Binding-site contacts:
Ligand atom C58 contacts residue TYR170 of chain 1.K at 3.1 Å (hydrophobic).
Ligand atom C31 contacts residue GLY47 of chain 1.K at 3.3 Å.
Ligand atom C39 contacts residue GLY47 of chain 1.K at 3.5 Å.
Ligand atom N41 contacts residue GLY47 of chain 1.K at 2.8 Å (h-bond).
Ligand atom C45 contacts residue THR45 of chain 1.K at 3.5 Å.
Ligand atom C23 contacts residue THR21 of chain 1.K at 3.6 Å.
Ligand atom C51 contacts residue THR1 of chain 1.K at 1.5 Å.
Ligand atom O9 contacts residue PRO127 of chain 1.L at 3.4 Å.
Ligand atom C16 contacts residue ARG101 of chain 1.L at 3.6 Å.
Ligand atom C12 contacts residue ASP126 of chain 1.L at 3.1 Å.
Ligand atom C5 contacts residue ALA22 of chain 1.K at 3.5 Å (hydrophobic).
Ligand atom O48 contacts residue THR1 of chain 1.K at 2.3 Å (h-bond).
Ligand atom C59 contacts residue MES1 of chain 1.HA at 3.5 Å.
Ligand atom O29 contacts residue ALA49 of chain 1.K at 3.0 Å (h-bond).
Ligand atom O60 contacts residue MES1 of chain 1.HA at 3.1 Å (h-bond).
Ligand atom C27 contacts residue ALA27 of chain 1.K at 3.2 Å (hydrophobic).
Ligand atom C51 contacts residue TYR170 of chain 1.K at 3.5 Å (hydrophobic).
Ligand atom O1 contacts residue HIS108 of chain 1.L at 3.3 Å.
Ligand atom O40 contacts residue THR21 of chain 1.K at 2.9 Å (h-bond).
Ligand atom C2 contacts residue HIS108 of chain 1.L at 3.6 Å.
Ligand atom N22 contacts residue ASP126 of chain 1.L at 3.3 Å (salt-bridge).
Ligand atom C59 contacts residue THR1 of chain 1.K at 2.4 Å.
Ligand atom O9 contacts residue HIS108 of chain 1.L at 3.4 Å (h-bond).
Ligand atom C47 contacts residue THR1 of chain 1.K at 1.4 Å.
Ligand atom O60 contacts residue THR1 of chain 1.K at 3.6 Å (h-bond).
Ligand atom C38 contacts residue GLY47 of chain 1.K at 3.7 Å.
Ligand atom C11 contacts residue ASP126 of chain 1.L at 3.4 Å.
Ligand atom O40 contacts residue ALA20 of chain 1.K at 3.3 Å.
Ligand atom C3 contacts residue HIS108 of chain 1.L at 3.6 Å.
Ligand atom C58 contacts residue ARG19 of chain 1.K at 3.2 Å.
Ligand atom C58 contacts residue THR1 of chain 1.K at 2.5 Å.
Ligand atom O48 contacts residue GLY47 of chain 1.K at 3.1 Å (h-bond).
Ligand atom C46 contacts residue ALA49 of chain 1.K at 3.7 Å (hydrophobic).
Ligand atom O48 contacts residue MES1 of chain 1.HA at 2.9 Å (h-bond).
Ligand atom C43 contacts residue THR1 of chain 1.K at 2.6 Å.
Ligand atom C43 contacts residue GLY47 of chain 1.K at 3.5 Å.
Ligand atom N41 contacts residue THR1 of chain 1.K at 3.6 Å.
Ligand atom C24 contacts residue ALA49 of chain 1.K at 3.7 Å (hydrophobic).
Ligand atom C42 contacts residue THR1 of chain 1.K at 2.3 Å.
Ligand atom N30 contacts residue THR21 of chain 1.K at 2.9 Å (h-bond).

Sequence of chain 1.K:
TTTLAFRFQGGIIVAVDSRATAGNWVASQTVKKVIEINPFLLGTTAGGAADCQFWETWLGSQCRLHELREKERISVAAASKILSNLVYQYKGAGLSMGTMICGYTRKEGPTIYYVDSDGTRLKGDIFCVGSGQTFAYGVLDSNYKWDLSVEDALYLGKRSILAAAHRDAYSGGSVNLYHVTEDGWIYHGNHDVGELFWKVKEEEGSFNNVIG

Sequence of chain 1.L:
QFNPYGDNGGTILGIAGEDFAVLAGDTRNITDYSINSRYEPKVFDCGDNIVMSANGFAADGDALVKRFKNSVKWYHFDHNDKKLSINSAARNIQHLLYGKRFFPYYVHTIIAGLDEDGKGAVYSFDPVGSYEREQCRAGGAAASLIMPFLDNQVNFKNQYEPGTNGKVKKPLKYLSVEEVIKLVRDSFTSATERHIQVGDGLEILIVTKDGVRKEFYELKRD

This small molecule binds to this protein.
Small molecule (SMILES): CC(C)C[C@H](NC(=O)[C@H](CCc1ccccc1)NC(=O)CN1CCOCC1)C(=O)N[C@@H](Cc1ccccc1)C(=O)N[C@@H](CC(C)C)[C@@H](O)[C@H](C)CO